Binding-site contacts:
Ligand atom C26 contacts residue ARG113 of chain 1.A at 3.8 Å.
Ligand atom N6 contacts residue CYS110 of chain 1.A at 3.0 Å (h-bond).
Ligand atom C24 contacts residue CYS110 of chain 1.A at 3.7 Å (hydrophobic).
Ligand atom C30 contacts residue ARG113 of chain 1.A at 4.0 Å.
Ligand atom C8 contacts residue PHE160 of chain 1.A at 3.7 Å (hydrophobic).
Ligand atom O18 contacts residue LEU107 of chain 1.A at 3.4 Å.
Ligand atom C14 contacts residue LYS38 of chain 1.A at 3.9 Å.
Ligand atom C1 contacts residue CYS110 of chain 1.A at 3.5 Å (hydrophobic).
Ligand atom C19 contacts residue LEU107 of chain 1.A at 3.7 Å (hydrophobic).
Ligand atom N20 contacts residue CYS110 of chain 1.A at 3.8 Å.
Ligand atom O18 contacts residue PHE160 of chain 1.A at 3.8 Å.
Ligand atom C23 contacts residue LEU36 of chain 1.A at 3.9 Å (hydrophobic).
Ligand atom C30 contacts residue LEU36 of chain 1.A at 3.9 Å (hydrophobic).
Ligand atom C5 contacts residue CYS110 of chain 1.A at 4.0 Å (hydrophobic).
Ligand atom C9 contacts residue PHE160 of chain 1.A at 3.6 Å (hydrophobic).
Ligand atom C23 contacts residue SER111 of chain 1.A at 4.0 Å.
Ligand atom C2 contacts residue GLU108 of chain 1.A at 4.0 Å.
Ligand atom N6 contacts residue TYR109 of chain 1.A at 3.9 Å.
Ligand atom C23 contacts residue TYR109 of chain 1.A at 3.5 Å (hydrophobic).
Ligand atom C17 contacts residue CYS44 of chain 1.A at 3.8 Å (hydrophobic).
Ligand atom C1 contacts residue GLU108 of chain 1.A at 3.0 Å.
Ligand atom C13 contacts residue LYS38 of chain 1.A at 3.9 Å.
Ligand atom C1 contacts residue ALA57 of chain 1.A at 3.2 Å (hydrophobic).
Ligand atom C27 contacts residue PHE160 of chain 1.A at 3.6 Å (hydrophobic).
Ligand atom C19 contacts residue VAL91 of chain 1.A at 3.5 Å (hydrophobic).
Ligand atom C2 contacts residue ALA57 of chain 1.A at 3.6 Å (hydrophobic).
Ligand atom C28 contacts residue HIS117 of chain 1.A at 3.5 Å.
Ligand atom N6 contacts residue ALA57 of chain 1.A at 3.4 Å.
Ligand atom C13 contacts residue LEU36 of chain 1.A at 3.8 Å (hydrophobic).
Ligand atom C19 contacts residue GLU108 of chain 1.A at 3.3 Å.
Ligand atom C24 contacts residue TYR109 of chain 1.A at 3.6 Å (hydrophobic).
Ligand atom N6 contacts residue GLU108 of chain 1.A at 3.7 Å.
Ligand atom C23 contacts residue CYS110 of chain 1.A at 4.0 Å (hydrophobic).
Ligand atom N7 contacts residue PHE160 of chain 1.A at 3.9 Å.
Ligand atom C13 contacts residue CYS44 of chain 1.A at 3.6 Å (hydrophobic).
Ligand atom C3 contacts residue PHE160 of chain 1.A at 3.8 Å (hydrophobic).
Ligand atom N10 contacts residue PHE160 of chain 1.A at 3.6 Å.
Ligand atom C12 contacts residue CYS44 of chain 1.A at 3.2 Å (hydrophobic).
Ligand atom C16 contacts residue CYS44 of chain 1.A at 3.9 Å (hydrophobic).
Ligand atom C5 contacts residue ALA57 of chain 1.A at 3.8 Å (hydrophobic).

The small molecule below binds the protein below.
Small molecule (SMILES): CC[C@@H]1C(=O)N(C)c2cnc(-n3ccnc3-c3ccccc3)nc2N1C1CCCC1

Sequence of chain 1.A:
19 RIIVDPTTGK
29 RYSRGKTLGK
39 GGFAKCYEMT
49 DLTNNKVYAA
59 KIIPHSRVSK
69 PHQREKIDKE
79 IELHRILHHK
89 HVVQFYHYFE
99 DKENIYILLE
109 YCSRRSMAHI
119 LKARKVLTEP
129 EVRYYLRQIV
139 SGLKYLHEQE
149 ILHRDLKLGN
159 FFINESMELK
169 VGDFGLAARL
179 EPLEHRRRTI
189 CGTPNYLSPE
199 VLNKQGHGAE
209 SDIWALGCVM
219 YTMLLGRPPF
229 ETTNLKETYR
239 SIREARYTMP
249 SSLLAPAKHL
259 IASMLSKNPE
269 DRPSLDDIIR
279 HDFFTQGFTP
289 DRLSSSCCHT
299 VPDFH